Binding-site contacts:
Ligand atom C3 contacts residue MET51 of chain 1.D at 3.7 Å (hydrophobic).
Ligand atom O2 contacts residue ASN173 of chain 1.D at 3.6 Å (h-bond).
Ligand atom O4 contacts residue GLY198 of chain 1.D at 3.4 Å.
Ligand atom C1 contacts residue GLU311 of chain 1.D at 3.7 Å.
Ligand atom O7 contacts residue ILE256 of chain 1.D at 3.7 Å.
Ligand atom O6 contacts residue TYR281 of chain 1.D at 2.6 Å (h-bond).
Ligand atom C10 contacts residue CYS201 of chain 1.D at 2.1 Å (hydrophobic).
Ligand atom O9 contacts residue GLY285 of chain 1.D at 2.6 Å (h-bond).
Ligand atom O5 contacts residue SER199 of chain 1.D at 2.9 Å (h-bond).
Ligand atom N3 contacts residue CYS201 of chain 1.D at 2.9 Å (h-bond).
Ligand atom C6 contacts residue ASP234 of chain 1.D at 3.5 Å.
Ligand atom O1 contacts residue GLU311 of chain 1.D at 2.7 Å (salt-bridge).
Ligand atom O9 contacts residue GLY312 of chain 1.D at 3.5 Å.
Ligand atom O2 contacts residue ASP234 of chain 1.D at 2.6 Å (salt-bridge).
Ligand atom O3 contacts residue MET255 of chain 1.D at 3.5 Å (h-bond).
Ligand atom N4 contacts residue THR203 of chain 1.D at 3.3 Å (h-bond).
Ligand atom O5 contacts residue GLY236 of chain 1.D at 2.9 Å (h-bond).
Ligand atom O3 contacts residue ALA49 of chain 1.D at 3.5 Å.
Ligand atom C9 contacts residue ILE200 of chain 1.D at 3.6 Å (hydrophobic).
Ligand atom O9 contacts residue MET284 of chain 1.D at 3.1 Å (h-bond).
Ligand atom N1 contacts residue MET284 of chain 1.D at 2.9 Å (h-bond).
Ligand atom P1 contacts residue SER199 of chain 1.D at 3.6 Å.
Ligand atom C7 contacts residue ASP234 of chain 1.D at 3.6 Å.
Ligand atom O5 contacts residue GLY198 of chain 1.D at 3.4 Å.
Ligand atom C8 contacts residue TYR281 of chain 1.D at 3.6 Å (hydrophobic).
Ligand atom O9 contacts residue GLY283 of chain 1.D at 3.0 Å.
Ligand atom C2 contacts residue ILE200 of chain 1.D at 3.6 Å (hydrophobic).
Ligand atom N1 contacts residue GLY283 of chain 1.D at 3.7 Å.
Ligand atom O6 contacts residue SER258 of chain 1.D at 3.0 Å (h-bond).
Ligand atom O6 contacts residue SER199 of chain 1.D at 2.7 Å (h-bond).
Ligand atom N4 contacts residue CYS201 of chain 1.D at 3.0 Å (h-bond).
Ligand atom C2 contacts residue MET284 of chain 1.D at 3.6 Å (hydrophobic).
Ligand atom O3 contacts residue ASP234 of chain 1.D at 2.6 Å (salt-bridge).
Ligand atom O9 contacts residue SER286 of chain 1.D at 3.6 Å (h-bond).
Ligand atom O7 contacts residue SER258 of chain 1.D at 3.5 Å (h-bond).
Ligand atom P1 contacts residue TYR281 of chain 1.D at 3.7 Å.
Ligand atom C5 contacts residue ASP234 of chain 1.D at 3.8 Å.
Ligand atom O4 contacts residue GLY235 of chain 1.D at 3.5 Å.
Ligand atom O7 contacts residue GLY257 of chain 1.D at 2.7 Å (h-bond).
Ligand atom C1 contacts residue GLY285 of chain 1.D at 3.4 Å.

Sequence of chain 1.D:
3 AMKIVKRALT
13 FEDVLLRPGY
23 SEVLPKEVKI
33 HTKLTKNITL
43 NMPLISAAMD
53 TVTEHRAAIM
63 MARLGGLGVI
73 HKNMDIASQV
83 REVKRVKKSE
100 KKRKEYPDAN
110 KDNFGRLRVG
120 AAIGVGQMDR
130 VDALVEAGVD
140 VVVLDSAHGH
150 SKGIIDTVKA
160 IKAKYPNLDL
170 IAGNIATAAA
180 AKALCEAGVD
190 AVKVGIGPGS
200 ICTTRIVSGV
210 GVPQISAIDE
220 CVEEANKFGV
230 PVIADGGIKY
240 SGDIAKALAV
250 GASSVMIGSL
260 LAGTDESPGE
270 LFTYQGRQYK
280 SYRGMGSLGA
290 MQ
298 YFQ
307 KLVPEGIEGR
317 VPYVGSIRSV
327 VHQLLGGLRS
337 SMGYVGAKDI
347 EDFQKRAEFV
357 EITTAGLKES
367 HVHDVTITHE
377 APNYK

A small-molecule ligand and the protein it binds are described below.
Small molecule (SMILES): N/C=N\c1c(C(=O)O)ncn1[C@@H]1O[C@H](COP(=O)(O)O)[C@@H](O)[C@H]1O